This small molecule binds to this protein.
Small molecule (SMILES): CC(=O)N[C@@H]1[C@@H](O)[C@H](O)[C@@H](CO)O[C@H]1O

Binding-site contacts:
Ligand atom C1 contacts residue ASN343 of chain 1.A at 1.4 Å.
Ligand atom O7 contacts residue GLU340 of chain 1.A at 4.4 Å.
Ligand atom C8 contacts residue GLU340 of chain 1.A at 3.4 Å.
Ligand atom O7 contacts residue ASN343 of chain 1.A at 3.2 Å.
Ligand atom C5 contacts residue ASN343 of chain 1.A at 3.7 Å.
Ligand atom C7 contacts residue GLU340 of chain 1.A at 4.4 Å.
Ligand atom N2 contacts residue ASN343 of chain 1.A at 2.9 Å (h-bond).
Ligand atom O5 contacts residue ASN343 of chain 1.A at 2.4 Å (h-bond).
Ligand atom C3 contacts residue ASN343 of chain 1.A at 3.8 Å.
Ligand atom C4 contacts residue ASN343 of chain 1.A at 4.2 Å.
Ligand atom C2 contacts residue ASN343 of chain 1.A at 2.5 Å.
Ligand atom O7 contacts residue GLY339 of chain 1.A at 3.5 Å (h-bond).
Ligand atom C7 contacts residue ASN343 of chain 1.A at 3.5 Å.
Ligand atom C8 contacts residue ASN343 of chain 1.A at 4.4 Å.

Sequence of chain 1.A:
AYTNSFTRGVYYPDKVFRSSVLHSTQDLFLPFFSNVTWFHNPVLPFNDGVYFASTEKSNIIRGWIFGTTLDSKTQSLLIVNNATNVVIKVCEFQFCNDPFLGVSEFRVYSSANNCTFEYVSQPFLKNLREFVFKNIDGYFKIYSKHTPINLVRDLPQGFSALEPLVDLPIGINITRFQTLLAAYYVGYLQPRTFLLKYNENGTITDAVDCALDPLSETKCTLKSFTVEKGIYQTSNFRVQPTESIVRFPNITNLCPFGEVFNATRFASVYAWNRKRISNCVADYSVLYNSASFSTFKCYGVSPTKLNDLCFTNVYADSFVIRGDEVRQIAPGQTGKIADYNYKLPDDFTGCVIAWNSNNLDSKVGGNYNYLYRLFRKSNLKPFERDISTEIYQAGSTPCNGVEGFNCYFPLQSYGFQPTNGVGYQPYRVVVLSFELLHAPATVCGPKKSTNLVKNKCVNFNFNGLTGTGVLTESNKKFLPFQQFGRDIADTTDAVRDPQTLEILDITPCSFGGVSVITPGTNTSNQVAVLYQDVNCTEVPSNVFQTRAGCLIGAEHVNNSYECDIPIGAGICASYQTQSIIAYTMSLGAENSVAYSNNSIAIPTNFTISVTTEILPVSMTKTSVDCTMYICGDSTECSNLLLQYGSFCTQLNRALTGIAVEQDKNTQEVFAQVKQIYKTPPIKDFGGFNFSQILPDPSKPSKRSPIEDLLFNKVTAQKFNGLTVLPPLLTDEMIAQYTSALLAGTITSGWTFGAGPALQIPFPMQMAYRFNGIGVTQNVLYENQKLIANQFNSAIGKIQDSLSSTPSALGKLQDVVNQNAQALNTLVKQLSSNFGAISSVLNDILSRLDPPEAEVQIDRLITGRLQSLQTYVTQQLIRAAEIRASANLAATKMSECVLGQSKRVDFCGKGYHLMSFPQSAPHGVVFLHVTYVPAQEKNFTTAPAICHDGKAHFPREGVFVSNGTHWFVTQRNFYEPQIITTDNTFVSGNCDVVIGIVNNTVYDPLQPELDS